The protein below binds the small molecule below.
Small molecule (SMILES): CC(=O)N[C@H]1[C@H](O[C@H]2[C@H](O)[C@@H](NC(C)=O)CO[C@@H]2CO)O[C@H](CO)[C@@H](O)[C@@H]1O

Sequence of chain 1.D:
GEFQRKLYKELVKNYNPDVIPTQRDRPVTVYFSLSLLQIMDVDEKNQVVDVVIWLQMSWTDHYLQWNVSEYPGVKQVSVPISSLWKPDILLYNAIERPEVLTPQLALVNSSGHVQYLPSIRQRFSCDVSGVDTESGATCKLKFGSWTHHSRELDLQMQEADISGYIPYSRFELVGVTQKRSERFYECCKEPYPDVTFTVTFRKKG

Binding-site contacts:
Ligand atom C2 contacts residue SER111 of chain 1.D at 3.7 Å.
Ligand atom C2 contacts residue ASN109 of chain 1.D at 2.4 Å.
Ligand atom C7 contacts residue SER111 of chain 1.D at 3.4 Å.
Ligand atom O5 contacts residue ASN109 of chain 1.D at 2.4 Å (h-bond).
Ligand atom C3 contacts residue SER111 of chain 1.D at 4.3 Å.
Ligand atom C4 contacts residue ASN109 of chain 1.D at 4.2 Å.
Ligand atom C8 contacts residue SER111 of chain 1.D at 3.2 Å.
Ligand atom C1 contacts residue ASN109 of chain 1.D at 1.4 Å.
Ligand atom C7 contacts residue SER110 of chain 1.D at 4.4 Å.
Ligand atom O6 contacts residue HIS113 of chain 1.D at 4.1 Å.
Ligand atom C8 contacts residue TYR31 of chain 1.D at 4.5 Å (hydrophobic).
Ligand atom C1 contacts residue SER111 of chain 1.D at 3.7 Å.
Ligand atom C8 contacts residue HIS113 of chain 1.D at 4.3 Å.
Ligand atom C5 contacts residue HIS113 of chain 1.D at 3.9 Å.
Ligand atom O7 contacts residue ASN109 of chain 1.D at 4.2 Å.
Ligand atom C8 contacts residue SER110 of chain 1.D at 3.2 Å.
Ligand atom O5 contacts residue HIS113 of chain 1.D at 3.5 Å.
Ligand atom C5 contacts residue ASN109 of chain 1.D at 3.7 Å.
Ligand atom C1 contacts residue HIS113 of chain 1.D at 3.7 Å.
Ligand atom C7 contacts residue ASN109 of chain 1.D at 3.7 Å.
Ligand atom C6 contacts residue HIS113 of chain 1.D at 3.6 Å.
Ligand atom C3 contacts residue ASN109 of chain 1.D at 3.8 Å.
Ligand atom N2 contacts residue SER111 of chain 1.D at 2.7 Å (h-bond).
Ligand atom N2 contacts residue ASN109 of chain 1.D at 2.8 Å (h-bond).